Binding-site contacts:
Ligand atom C2 contacts residue ASN38 of chain 1.C at 2.3 Å.
Ligand atom C1 contacts residue THR318 of chain 1.C at 3.6 Å.
Ligand atom O6 contacts residue LEU52 of chain 1.D at 3.5 Å.
Ligand atom C5 contacts residue ASN38 of chain 1.C at 3.7 Å.
Ligand atom C8 contacts residue ASN38 of chain 1.C at 4.2 Å.
Ligand atom O7 contacts residue ASN38 of chain 1.C at 3.9 Å.
Ligand atom C1 contacts residue ALA39 of chain 1.C at 4.0 Å (hydrophobic).
Ligand atom C1 contacts residue ASN38 of chain 1.C at 1.4 Å.
Ligand atom C6 contacts residue LEU52 of chain 1.D at 3.8 Å (hydrophobic).
Ligand atom O6 contacts residue THR318 of chain 1.C at 4.0 Å.
Ligand atom O5 contacts residue THR318 of chain 1.C at 3.1 Å (h-bond).
Ligand atom C7 contacts residue ASN38 of chain 1.C at 3.5 Å.
Ligand atom N2 contacts residue ASN38 of chain 1.C at 2.8 Å (h-bond).
Ligand atom C4 contacts residue ASN38 of chain 1.C at 4.1 Å.
Ligand atom O5 contacts residue ASN38 of chain 1.C at 2.3 Å (h-bond).
Ligand atom C5 contacts residue THR318 of chain 1.C at 4.3 Å.
Ligand atom O5 contacts residue ALA39 of chain 1.C at 4.2 Å.
Ligand atom C6 contacts residue THR318 of chain 1.C at 4.2 Å.
Ligand atom C3 contacts residue ASN38 of chain 1.C at 3.7 Å.

Sequence of chain 1.C:
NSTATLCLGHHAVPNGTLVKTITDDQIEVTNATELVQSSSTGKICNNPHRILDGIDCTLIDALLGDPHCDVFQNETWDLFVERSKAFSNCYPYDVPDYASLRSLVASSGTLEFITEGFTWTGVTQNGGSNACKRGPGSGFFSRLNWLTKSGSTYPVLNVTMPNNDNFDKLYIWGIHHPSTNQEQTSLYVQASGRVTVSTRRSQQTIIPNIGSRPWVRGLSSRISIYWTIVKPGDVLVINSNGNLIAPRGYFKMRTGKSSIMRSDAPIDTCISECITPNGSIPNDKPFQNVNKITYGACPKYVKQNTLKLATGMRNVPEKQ

Sequence of chain 1.D:
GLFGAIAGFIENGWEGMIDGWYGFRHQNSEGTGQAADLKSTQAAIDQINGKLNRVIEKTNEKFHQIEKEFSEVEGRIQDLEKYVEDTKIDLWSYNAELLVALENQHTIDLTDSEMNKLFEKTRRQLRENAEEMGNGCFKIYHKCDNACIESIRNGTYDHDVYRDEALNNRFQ

This protein binds this small molecule.
Small molecule (SMILES): CC(=O)N[C@@H]1[C@@H](O)[C@H](O)[C@@H](CO)O[C@H]1O